Binding-site contacts:
Ligand atom CAI contacts residue GLY156 of chain 1.A at 3.7 Å.
Ligand atom CAI contacts residue ASP155 of chain 1.A at 4.5 Å.
Ligand atom CAH contacts residue ASP155 of chain 1.A at 3.8 Å.
Ligand atom CAG contacts residue ASP155 of chain 1.A at 4.4 Å.
Ligand atom OAC contacts residue GLU152 of chain 1.A at 3.5 Å (salt-bridge).
Ligand atom OAC contacts residue GLY156 of chain 1.A at 3.6 Å.
Ligand atom CAF contacts residue GLY156 of chain 1.A at 3.5 Å.
Ligand atom CAF contacts residue ASP155 of chain 1.A at 3.6 Å.
Ligand atom CAD contacts residue ASP155 of chain 1.A at 4.1 Å.
Ligand atom OAA contacts residue ASP155 of chain 1.A at 3.3 Å (salt-bridge).
Ligand atom CAD contacts residue GLY156 of chain 1.A at 4.3 Å.
Ligand atom OAB contacts residue GLY156 of chain 1.A at 4.1 Å.
Ligand atom OAB contacts residue GLU152 of chain 1.A at 3.7 Å.
Ligand atom CAE contacts residue GLY156 of chain 1.A at 4.5 Å.
Ligand atom CAK contacts residue ASP155 of chain 1.A at 3.6 Å.
Ligand atom CAJ contacts residue GLY156 of chain 1.A at 3.5 Å.
Ligand atom CAE contacts residue ASP155 of chain 1.A at 3.7 Å.
Ligand atom CAK contacts residue GLY156 of chain 1.A at 3.9 Å.
Ligand atom CAJ contacts residue ASP155 of chain 1.A at 4.2 Å.

A protein and the small-molecule ligand that binds it are described below.
Small molecule (SMILES): OCCc1ccc(O)c(O)c1

Sequence of chain 1.A:
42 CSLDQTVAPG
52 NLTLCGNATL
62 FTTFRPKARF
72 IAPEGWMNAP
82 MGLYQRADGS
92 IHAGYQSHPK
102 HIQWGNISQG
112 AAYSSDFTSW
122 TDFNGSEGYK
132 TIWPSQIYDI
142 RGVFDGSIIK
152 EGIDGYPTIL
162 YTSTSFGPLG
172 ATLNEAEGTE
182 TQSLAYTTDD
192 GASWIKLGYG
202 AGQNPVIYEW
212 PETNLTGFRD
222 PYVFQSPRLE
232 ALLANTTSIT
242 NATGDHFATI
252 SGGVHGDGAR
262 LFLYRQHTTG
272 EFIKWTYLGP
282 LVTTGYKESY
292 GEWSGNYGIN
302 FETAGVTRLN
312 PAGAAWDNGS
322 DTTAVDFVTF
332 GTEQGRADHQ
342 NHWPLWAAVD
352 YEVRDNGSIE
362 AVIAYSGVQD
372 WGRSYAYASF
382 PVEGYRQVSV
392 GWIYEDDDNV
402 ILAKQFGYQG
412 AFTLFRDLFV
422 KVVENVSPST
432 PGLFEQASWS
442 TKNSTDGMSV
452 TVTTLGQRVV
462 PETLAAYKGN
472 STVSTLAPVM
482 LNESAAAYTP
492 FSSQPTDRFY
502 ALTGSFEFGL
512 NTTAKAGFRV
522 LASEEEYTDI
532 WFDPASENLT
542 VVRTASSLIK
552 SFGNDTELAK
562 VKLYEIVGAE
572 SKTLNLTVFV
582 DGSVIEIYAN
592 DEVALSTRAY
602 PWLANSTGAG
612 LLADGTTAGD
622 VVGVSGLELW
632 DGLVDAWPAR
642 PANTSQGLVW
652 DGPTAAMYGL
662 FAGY